Binding-site contacts:
Ligand atom O4 contacts residue ASN92 of chain 1.A at 3.4 Å (h-bond).
Ligand atom O2 contacts residue TYR18 of chain 1.A at 3.9 Å.
Ligand atom C1 contacts residue TYR67 of chain 1.A at 4.1 Å (hydrophobic).
Ligand atom C4 contacts residue ASP114 of chain 1.A at 3.3 Å.
Ligand atom C5 contacts residue ASP114 of chain 1.A at 3.6 Å.
Ligand atom C1 contacts residue MET17 of chain 1.A at 3.5 Å (hydrophobic).
Ligand atom C5 contacts residue ASN92 of chain 1.A at 4.1 Å.
Ligand atom O6 contacts residue ASN92 of chain 1.A at 2.7 Å (h-bond).
Ligand atom C6 contacts residue THR16 of chain 1.A at 3.8 Å.
Ligand atom O5 contacts residue THR16 of chain 1.A at 3.8 Å.
Ligand atom C3 contacts residue TYR18 of chain 1.A at 3.6 Å (hydrophobic).
Ligand atom C6 contacts residue MET17 of chain 1.A at 3.5 Å (hydrophobic).
Ligand atom C5 contacts residue GLY131 of chain 1.A at 4.2 Å.
Ligand atom O1 contacts residue TYR67 of chain 1.A at 3.0 Å.
Ligand atom C2 contacts residue PHE95 of chain 1.A at 3.9 Å (hydrophobic).
Ligand atom C1 contacts residue THR16 of chain 1.A at 4.0 Å.
Ligand atom C6 contacts residue GLY131 of chain 1.A at 3.7 Å.
Ligand atom C2 contacts residue MET17 of chain 1.A at 3.5 Å (hydrophobic).
Ligand atom O1 contacts residue ALA132 of chain 1.A at 4.0 Å.
Ligand atom O6 contacts residue THR16 of chain 1.A at 3.2 Å.
Ligand atom C5 contacts residue THR16 of chain 1.A at 3.4 Å.
Ligand atom C6 contacts residue ASN92 of chain 1.A at 3.3 Å.
Ligand atom C6 contacts residue ASP114 of chain 1.A at 4.1 Å.
Ligand atom O5 contacts residue GLY131 of chain 1.A at 3.5 Å (h-bond).
Ligand atom O6 contacts residue GLY131 of chain 1.A at 2.7 Å (h-bond).
Ligand atom O4 contacts residue ASP114 of chain 1.A at 2.5 Å (salt-bridge).
Ligand atom O2 contacts residue PHE95 of chain 1.A at 3.9 Å.
Ligand atom C3 contacts residue ASP114 of chain 1.A at 3.6 Å.
Ligand atom O2 contacts residue GLU94 of chain 1.A at 4.1 Å.
Ligand atom O3 contacts residue TYR18 of chain 1.A at 3.5 Å.
Ligand atom O6 contacts residue MET17 of chain 1.A at 2.9 Å (h-bond).
Ligand atom C2 contacts residue TYR67 of chain 1.A at 3.7 Å (hydrophobic).
Ligand atom O2 contacts residue MET17 of chain 1.A at 2.8 Å (h-bond).
Ligand atom O4 contacts residue MET17 of chain 1.A at 4.2 Å.
Ligand atom C4 contacts residue THR16 of chain 1.A at 3.8 Å.
Ligand atom C3 contacts residue PHE95 of chain 1.A at 4.2 Å (hydrophobic).
Ligand atom O3 contacts residue PHE95 of chain 1.A at 3.3 Å.
Ligand atom C3 contacts residue MET17 of chain 1.A at 3.7 Å (hydrophobic).
Ligand atom C4 contacts residue ASN92 of chain 1.A at 3.7 Å.
Ligand atom O2 contacts residue TYR67 of chain 1.A at 2.9 Å (h-bond).

The protein below binds the small molecule below.
Small molecule (SMILES): OC[C@H]1O[C@@H](O[C@H]2[C@H](O)[C@@H](O)[C@H](O)O[C@@H]2CO)[C@H](O)[C@@H](O)[C@@H]1O

Sequence of chain 1.A:
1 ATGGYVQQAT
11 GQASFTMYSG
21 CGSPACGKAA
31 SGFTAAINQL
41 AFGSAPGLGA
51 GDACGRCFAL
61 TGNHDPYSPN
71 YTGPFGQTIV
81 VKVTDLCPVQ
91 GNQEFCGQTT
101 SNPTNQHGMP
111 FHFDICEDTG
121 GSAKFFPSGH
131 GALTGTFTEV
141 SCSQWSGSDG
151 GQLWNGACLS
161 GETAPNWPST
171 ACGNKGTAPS